A protein and the small-molecule ligand that binds it are described below.
Small molecule (SMILES): CC(=O)O[C@@]12CO[C@@H]1C[C@H](O)[C@@]1(C)C(=O)[C@H](O)C3=C(C)[C@@H](OC(=O)[C@H](O)[C@@H](NC(=O)OC(C)(C)C)c4ccccc4)C[C@@](O)([C@@H](OC(=O)c4ccccc4)[C@H]21)C3(C)C

Binding-site contacts:
Ligand atom C28 contacts residue PHE270 of chain 1.B at 3.2 Å (hydrophobic).
Ligand atom C37 contacts residue HIS227 of chain 1.B at 2.0 Å.
Ligand atom C26 contacts residue VAL23 of chain 1.B at 3.5 Å (hydrophobic).
Ligand atom C18 contacts residue GLY360 of chain 1.B at 2.4 Å.
Ligand atom C6 contacts residue LEU273 of chain 1.B at 3.5 Å (hydrophobic).
Ligand atom O5 contacts residue THR274 of chain 1.B at 2.9 Å (h-bond).
Ligand atom C26 contacts residue ARG318 of chain 1.B at 3.5 Å.
Ligand atom C38 contacts residue HIS227 of chain 1.B at 1.9 Å.
Ligand atom C12 contacts residue GLY360 of chain 1.B at 3.1 Å.
Ligand atom O4 contacts residue LEU215 of chain 1.B at 3.1 Å.
Ligand atom O4 contacts residue LEU273 of chain 1.B at 3.4 Å (h-bond).
Ligand atom C36 contacts residue HIS227 of chain 1.B at 3.1 Å.
Ligand atom C27 contacts residue ARG318 of chain 1.B at 2.8 Å.
Ligand atom C27 contacts residue SER234 of chain 1.B at 3.0 Å.
Ligand atom C6 contacts residue PRO272 of chain 1.B at 3.2 Å (hydrophobic).
Ligand atom C39 contacts residue HIS227 of chain 1.B at 2.9 Å.
Ligand atom C18 contacts residue LEU361 of chain 1.B at 2.9 Å (hydrophobic).
Ligand atom C7 contacts residue THR274 of chain 1.B at 3.1 Å.
Ligand atom C6 contacts residue THR274 of chain 1.B at 2.6 Å.
Ligand atom C39 contacts residue ASP224 of chain 1.B at 2.2 Å.
Ligand atom C10 contacts residue GLY360 of chain 1.B at 3.2 Å.
Ligand atom O10 contacts residue ASP26 of chain 1.B at 3.5 Å (salt-bridge).
Ligand atom C22 contacts residue ARG359 of chain 1.B at 2.6 Å.
Ligand atom C33 contacts residue HIS227 of chain 1.B at 3.2 Å.
Ligand atom O10 contacts residue ARG359 of chain 1.B at 1.9 Å (salt-bridge).
Ligand atom O9 contacts residue ARG359 of chain 1.B at 1.9 Å (salt-bridge).
Ligand atom C30 contacts residue HIS227 of chain 1.B at 3.2 Å.
Ligand atom C11 contacts residue GLY360 of chain 1.B at 3.4 Å.
Ligand atom C40 contacts residue ASP224 of chain 1.B at 2.4 Å.
Ligand atom C19 contacts residue THR274 of chain 1.B at 3.4 Å.
Ligand atom C43 contacts residue HIS227 of chain 1.B at 3.1 Å.
Ligand atom O7 contacts residue GLY360 of chain 1.B at 2.8 Å (h-bond).
Ligand atom C25 contacts residue VAL23 of chain 1.B at 3.1 Å (hydrophobic).
Ligand atom O13 contacts residue ARG276 of chain 1.B at 3.2 Å (salt-bridge).
Ligand atom C33 contacts residue VAL23 of chain 1.B at 3.0 Å (hydrophobic).
Ligand atom C34 contacts residue HIS227 of chain 1.B at 2.2 Å.
Ligand atom C31 contacts residue HIS227 of chain 1.B at 3.1 Å.
Ligand atom C38 contacts residue ASP224 of chain 1.B at 2.9 Å.
Ligand atom O11 contacts residue HIS227 of chain 1.B at 2.2 Å (h-bond).
Ligand atom C21 contacts residue ARG359 of chain 1.B at 2.4 Å.

Sequence of chain 1.B:
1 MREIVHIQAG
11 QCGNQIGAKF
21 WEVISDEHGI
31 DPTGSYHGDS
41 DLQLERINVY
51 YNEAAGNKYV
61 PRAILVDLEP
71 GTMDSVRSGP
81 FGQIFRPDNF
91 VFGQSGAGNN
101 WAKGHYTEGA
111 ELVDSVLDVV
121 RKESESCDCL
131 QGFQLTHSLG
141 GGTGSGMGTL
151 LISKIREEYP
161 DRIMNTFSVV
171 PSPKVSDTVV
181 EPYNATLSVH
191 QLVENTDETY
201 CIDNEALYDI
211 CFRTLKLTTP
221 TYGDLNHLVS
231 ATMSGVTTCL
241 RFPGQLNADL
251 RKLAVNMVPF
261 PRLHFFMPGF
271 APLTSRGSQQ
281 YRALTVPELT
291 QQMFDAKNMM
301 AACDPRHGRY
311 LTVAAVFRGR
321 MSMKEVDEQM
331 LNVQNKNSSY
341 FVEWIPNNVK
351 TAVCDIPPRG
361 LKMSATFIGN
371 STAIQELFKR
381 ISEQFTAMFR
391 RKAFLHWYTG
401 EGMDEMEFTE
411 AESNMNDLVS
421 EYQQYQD